A protein and the small-molecule ligand that binds it are described below.
Small molecule (SMILES): NC(=[NH2+])c1ccc2[nH]c(-c3cc([C@@H](CC(=O)[O-])C(=O)[O-])cc(Br)c3[O-])nc2c1

Binding-site contacts:
Ligand atom N1 contacts residue CYS197 of chain 1.A at 3.7 Å.
Ligand atom N2 contacts residue SER172 of chain 1.A at 3.1 Å (h-bond).
Ligand atom N1 contacts residue ASP171 of chain 1.A at 3.2 Å (salt-bridge).
Ligand atom C7 contacts residue GLY194 of chain 1.A at 3.9 Å.
Ligand atom CVX contacts residue GLN174 of chain 1.A at 2.9 Å.
Ligand atom C3 contacts residue SER177 of chain 1.A at 3.3 Å.
Ligand atom C8 contacts residue GLN174 of chain 1.A at 3.7 Å.
Ligand atom N3 contacts residue GLN174 of chain 1.A at 3.9 Å.
Ligand atom O9X contacts residue GLN174 of chain 1.A at 3.4 Å (h-bond).
Ligand atom C1 contacts residue TRP193 of chain 1.A at 3.8 Å (hydrophobic).
Ligand atom C3 contacts residue SER192 of chain 1.A at 3.6 Å.
Ligand atom C8 contacts residue SER177 of chain 1.A at 3.7 Å.
Ligand atom N2 contacts residue TRP193 of chain 1.A at 3.5 Å (h-bond).
Ligand atom C1 contacts residue CYS173 of chain 1.A at 3.8 Å (hydrophobic).
Ligand atom O6' contacts residue SER177 of chain 1.A at 2.3 Å (h-bond).
Ligand atom C3 contacts residue VAL191 of chain 1.A at 3.6 Å (hydrophobic).
Ligand atom C7 contacts residue SER172 of chain 1.A at 3.2 Å.
Ligand atom O6' contacts residue HIS40 of chain 1.A at 2.6 Å (h-bond).
Ligand atom C2 contacts residue SER172 of chain 1.A at 3.7 Å.
Ligand atom N1 contacts residue GLY196 of chain 1.A at 2.5 Å (h-bond).
Ligand atom C4' contacts residue GLN174 of chain 1.A at 3.5 Å.
Ligand atom C5 contacts residue GLN174 of chain 1.A at 3.8 Å.
Ligand atom N1 contacts residue SER172 of chain 1.A at 3.3 Å (h-bond).
Ligand atom C1' contacts residue GLN174 of chain 1.A at 3.7 Å.
Ligand atom C2 contacts residue VAL191 of chain 1.A at 3.8 Å (hydrophobic).
Ligand atom N1 contacts residue GLY194 of chain 1.A at 3.8 Å.
Ligand atom N2 contacts residue GLY204 of chain 1.A at 3.6 Å.
Ligand atom O8X contacts residue GLN174 of chain 1.A at 2.9 Å (h-bond).
Ligand atom C7 contacts residue ASP171 of chain 1.A at 3.8 Å.
Ligand atom C6' contacts residue HIS40 of chain 1.A at 3.6 Å.
Ligand atom C7 contacts residue GLY196 of chain 1.A at 3.8 Å.
Ligand atom C2' contacts residue GLN174 of chain 1.A at 3.5 Å.
Ligand atom C3' contacts residue GLN174 of chain 1.A at 3.0 Å.
Ligand atom C7X contacts residue GLN174 of chain 1.A at 2.9 Å.
Ligand atom C6' contacts residue SER177 of chain 1.A at 3.6 Å.
Ligand atom C4 contacts residue SER177 of chain 1.A at 3.2 Å.
Ligand atom N3 contacts residue SER177 of chain 1.A at 2.5 Å (h-bond).
Ligand atom N2 contacts residue ASP171 of chain 1.A at 3.3 Å (salt-bridge).
Ligand atom BR5' contacts residue HIS40 of chain 1.A at 3.5 Å.
Ligand atom C6X contacts residue GLN174 of chain 1.A at 3.1 Å.

Sequence of chain 1.A:
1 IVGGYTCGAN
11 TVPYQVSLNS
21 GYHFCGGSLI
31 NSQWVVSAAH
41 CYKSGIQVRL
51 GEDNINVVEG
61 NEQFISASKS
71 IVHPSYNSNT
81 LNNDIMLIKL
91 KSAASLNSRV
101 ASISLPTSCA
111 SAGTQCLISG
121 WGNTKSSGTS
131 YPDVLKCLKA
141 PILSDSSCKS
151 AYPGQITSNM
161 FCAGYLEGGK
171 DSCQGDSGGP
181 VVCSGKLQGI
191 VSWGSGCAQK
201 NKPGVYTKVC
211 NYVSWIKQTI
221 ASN